Sequence of chain 10.A:
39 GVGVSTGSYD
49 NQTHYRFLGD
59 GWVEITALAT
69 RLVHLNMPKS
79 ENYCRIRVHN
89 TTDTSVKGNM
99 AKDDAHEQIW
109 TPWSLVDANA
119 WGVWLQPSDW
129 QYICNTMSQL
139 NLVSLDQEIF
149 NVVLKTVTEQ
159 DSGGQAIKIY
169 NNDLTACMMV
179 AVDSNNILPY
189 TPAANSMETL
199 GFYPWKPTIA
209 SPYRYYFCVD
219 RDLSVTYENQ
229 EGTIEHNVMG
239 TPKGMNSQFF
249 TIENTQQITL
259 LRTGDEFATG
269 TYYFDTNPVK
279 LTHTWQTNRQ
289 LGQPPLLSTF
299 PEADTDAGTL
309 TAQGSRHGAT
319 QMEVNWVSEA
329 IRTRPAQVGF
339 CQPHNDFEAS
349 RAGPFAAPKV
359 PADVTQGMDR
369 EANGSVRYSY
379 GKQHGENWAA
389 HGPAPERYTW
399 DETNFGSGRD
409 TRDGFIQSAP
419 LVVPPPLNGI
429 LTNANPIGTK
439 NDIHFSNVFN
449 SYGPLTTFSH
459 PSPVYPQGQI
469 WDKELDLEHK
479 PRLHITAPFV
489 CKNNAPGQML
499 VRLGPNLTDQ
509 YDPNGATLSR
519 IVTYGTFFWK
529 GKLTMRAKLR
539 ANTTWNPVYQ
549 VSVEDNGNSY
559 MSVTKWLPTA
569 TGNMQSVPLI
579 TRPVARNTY

Binding-site contacts:
Ligand atom OP1 contacts residue TYR271 of chain 10.A at 3.1 Å (h-bond).
Ligand atom OP1 contacts residue ASP273 of chain 10.A at 3.3 Å.
Ligand atom P contacts residue PHE272 of chain 10.A at 4.3 Å.
Ligand atom P contacts residue TYR271 of chain 10.A at 4.5 Å.
Ligand atom P contacts residue ASP273 of chain 10.A at 2.8 Å.
Ligand atom OP2 contacts residue ASN491 of chain 10.A at 1.7 Å (h-bond).
Ligand atom OP2 contacts residue ASP273 of chain 10.A at 2.4 Å.
Ligand atom O5' contacts residue ASP273 of chain 10.A at 4.1 Å.
Ligand atom OP1 contacts residue ASN491 of chain 10.A at 3.6 Å.
Ligand atom P contacts residue ASN491 of chain 10.A at 3.0 Å.
Ligand atom C5' contacts residue ASP273 of chain 10.A at 3.8 Å.
Ligand atom C5' contacts residue ASN491 of chain 10.A at 4.0 Å.
Ligand atom OP1 contacts residue PHE272 of chain 10.A at 3.3 Å.
Ligand atom O5' contacts residue ASN491 of chain 10.A at 3.5 Å (h-bond).

The small molecule below binds the protein below.
Small molecule (SMILES): Nc1ncnc2c1ncn2[C@H]1C[C@H](O)[C@@H](COP(=O)(O)O)O1